A small-molecule ligand and the protein it binds are described below.
Small molecule (SMILES): O=c1[nH]c(=O)c2nc[nH]c2[nH]1

Binding-site contacts:
Ligand atom O2 contacts residue PHE406 of chain 1.A at 3.4 Å.
Ligand atom C6 contacts residue GLU356 of chain 1.A at 4.1 Å.
Ligand atom C2 contacts residue GLN408 of chain 1.A at 3.5 Å.
Ligand atom C6 contacts residue ALA407 of chain 1.A at 4.1 Å (hydrophobic).
Ligand atom C8 contacts residue PHE155 of chain 1.A at 3.6 Å (hydrophobic).
Ligand atom C8 contacts residue SER154 of chain 1.A at 3.3 Å.
Ligand atom N7 contacts residue THR405 of chain 1.A at 4.0 Å.
Ligand atom C2 contacts residue PHE406 of chain 1.A at 3.6 Å (hydrophobic).
Ligand atom C2 contacts residue LMT1 of chain 1.E at 3.1 Å.
Ligand atom N9 contacts residue PHE155 of chain 1.A at 3.5 Å (h-bond).
Ligand atom O6 contacts residue PHE406 of chain 1.A at 4.1 Å.
Ligand atom N1 contacts residue LMT1 of chain 1.E at 3.1 Å (h-bond).
Ligand atom O6 contacts residue LMT1 of chain 1.E at 3.0 Å.
Ligand atom C8 contacts residue GLU356 of chain 1.A at 3.4 Å.
Ligand atom N1 contacts residue GLN408 of chain 1.A at 3.3 Å (h-bond).
Ligand atom C6 contacts residue GLN408 of chain 1.A at 4.2 Å.
Ligand atom C5 contacts residue PHE406 of chain 1.A at 4.1 Å (hydrophobic).
Ligand atom C5 contacts residue GLU356 of chain 1.A at 3.6 Å.
Ligand atom C8 contacts residue VAL153 of chain 1.A at 3.9 Å (hydrophobic).
Ligand atom N3 contacts residue VAL153 of chain 1.A at 4.1 Å.
Ligand atom O6 contacts residue THR405 of chain 1.A at 3.8 Å.
Ligand atom N9 contacts residue SER154 of chain 1.A at 3.2 Å.
Ligand atom C4 contacts residue PHE406 of chain 1.A at 3.5 Å (hydrophobic).
Ligand atom O2 contacts residue GLN408 of chain 1.A at 2.7 Å (h-bond).
Ligand atom C6 contacts residue LMT1 of chain 1.E at 3.7 Å.
Ligand atom N3 contacts residue GLY93 of chain 1.A at 4.1 Å.
Ligand atom C4 contacts residue VAL153 of chain 1.A at 3.8 Å (hydrophobic).
Ligand atom N7 contacts residue LMT1 of chain 1.E at 3.9 Å.
Ligand atom C8 contacts residue THR404 of chain 1.A at 3.6 Å.
Ligand atom O6 contacts residue GLU356 of chain 1.A at 3.6 Å.
Ligand atom O2 contacts residue LMT1 of chain 1.E at 2.6 Å (h-bond).
Ligand atom N3 contacts residue PHE406 of chain 1.A at 3.3 Å.
Ligand atom O6 contacts residue ALA407 of chain 1.A at 3.5 Å (h-bond).
Ligand atom N9 contacts residue PHE406 of chain 1.A at 3.9 Å.
Ligand atom N7 contacts residue THR404 of chain 1.A at 4.0 Å.
Ligand atom N3 contacts residue PHE155 of chain 1.A at 3.8 Å.
Ligand atom N9 contacts residue VAL153 of chain 1.A at 3.0 Å (h-bond).
Ligand atom O2 contacts residue GLY93 of chain 1.A at 3.4 Å.
Ligand atom N1 contacts residue PHE406 of chain 1.A at 4.1 Å.
Ligand atom N7 contacts residue GLU356 of chain 1.A at 2.5 Å (salt-bridge).

Sequence of chain 1.A:
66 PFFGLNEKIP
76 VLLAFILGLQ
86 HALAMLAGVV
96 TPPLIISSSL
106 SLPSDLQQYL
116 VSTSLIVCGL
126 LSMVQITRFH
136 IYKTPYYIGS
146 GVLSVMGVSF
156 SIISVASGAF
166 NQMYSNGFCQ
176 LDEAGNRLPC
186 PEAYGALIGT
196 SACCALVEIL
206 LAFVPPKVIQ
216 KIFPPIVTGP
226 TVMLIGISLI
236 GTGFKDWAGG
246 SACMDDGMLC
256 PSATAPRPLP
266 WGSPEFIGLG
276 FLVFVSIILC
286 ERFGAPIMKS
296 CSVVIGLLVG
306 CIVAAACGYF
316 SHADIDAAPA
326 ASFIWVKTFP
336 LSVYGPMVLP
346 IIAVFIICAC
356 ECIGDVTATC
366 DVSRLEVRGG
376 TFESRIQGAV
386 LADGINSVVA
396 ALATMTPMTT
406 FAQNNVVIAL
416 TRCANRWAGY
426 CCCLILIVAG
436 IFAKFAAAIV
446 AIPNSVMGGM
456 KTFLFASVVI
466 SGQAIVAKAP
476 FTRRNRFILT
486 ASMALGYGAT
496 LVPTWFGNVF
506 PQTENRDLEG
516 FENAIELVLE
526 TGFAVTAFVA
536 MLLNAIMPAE